Sequence of chain 39.E:
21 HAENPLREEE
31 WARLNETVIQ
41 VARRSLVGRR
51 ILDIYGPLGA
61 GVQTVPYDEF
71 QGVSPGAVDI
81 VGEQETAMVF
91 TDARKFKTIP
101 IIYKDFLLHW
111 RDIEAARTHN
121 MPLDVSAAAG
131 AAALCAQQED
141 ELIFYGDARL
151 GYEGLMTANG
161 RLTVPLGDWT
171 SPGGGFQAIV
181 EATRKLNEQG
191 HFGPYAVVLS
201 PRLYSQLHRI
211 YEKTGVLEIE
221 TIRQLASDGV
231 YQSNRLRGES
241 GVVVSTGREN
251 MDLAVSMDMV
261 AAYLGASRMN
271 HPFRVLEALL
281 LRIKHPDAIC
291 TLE

The small molecule below binds the protein below.
Small molecule (SMILES): CC(C)C[C@H](NC(=O)CN)C(=O)N[C@H](C(=O)N[C@H](C(=O)NCC(=O)N[C@@H](CO)C(=O)N[C@@H](CC(C)C)C(=O)N[C@@H](CCCN=C(N)N)C(=O)NCC=O)C(C)C)[C@@H](C)O

Binding-site contacts:
Ligand atom O contacts residue ARG43 of chain 39.E at 2.8 Å (salt-bridge).
Ligand atom O contacts residue ARG49 of chain 39.E at 3.1 Å (salt-bridge).
Ligand atom CZ contacts residue THR246 of chain 39.E at 3.3 Å.
Ligand atom OG1 contacts residue MET259 of chain 39.E at 2.6 Å (h-bond).
Ligand atom O contacts residue ARG43 of chain 39.E at 2.8 Å (salt-bridge).
Ligand atom CB contacts residue ARG49 of chain 39.E at 3.7 Å.
Ligand atom N contacts residue PRO57 of chain 39.E at 3.5 Å.
Ligand atom CB contacts residue ASP258 of chain 39.E at 3.5 Å.
Ligand atom CD contacts residue ARG50 of chain 39.E at 3.3 Å.
Ligand atom N contacts residue ARG49 of chain 39.E at 3.7 Å.
Ligand atom C contacts residue ARG49 of chain 39.E at 3.6 Å.
Ligand atom CD2 contacts residue ARG50 of chain 39.E at 3.6 Å.
Ligand atom C contacts residue ARG43 of chain 39.E at 3.7 Å.
Ligand atom O contacts residue ARG50 of chain 39.E at 3.4 Å.
Ligand atom CA contacts residue ASP258 of chain 39.E at 3.7 Å.
Ligand atom CA contacts residue ASP258 of chain 39.E at 3.6 Å.
Ligand atom CB contacts residue ARG49 of chain 39.E at 3.5 Å.
Ligand atom CD2 contacts residue ARG43 of chain 39.E at 3.6 Å.
Ligand atom NE contacts residue ARG50 of chain 39.E at 3.1 Å (salt-bridge).
Ligand atom NH2 contacts residue ASP228 of chain 39.E at 2.7 Å (salt-bridge).
Ligand atom CG2 contacts residue MET259 of chain 39.E at 3.7 Å (hydrophobic).
Ligand atom N contacts residue ARG49 of chain 39.E at 3.5 Å (salt-bridge).
Ligand atom NE contacts residue ILE51 of chain 39.E at 3.7 Å.
Ligand atom CD2 contacts residue ASP258 of chain 39.E at 3.4 Å.
Ligand atom NH1 contacts residue THR246 of chain 39.E at 3.2 Å (h-bond).
Ligand atom C contacts residue ASP258 of chain 39.E at 3.7 Å.
Ligand atom N contacts residue ASP258 of chain 39.E at 3.2 Å (salt-bridge).
Ligand atom N contacts residue ASP258 of chain 39.E at 3.2 Å (salt-bridge).
Ligand atom CB contacts residue MET259 of chain 39.E at 3.6 Å (hydrophobic).
Ligand atom CB contacts residue ASP258 of chain 39.E at 3.7 Å.
Ligand atom NH1 contacts residue ASP53 of chain 39.E at 3.0 Å (salt-bridge).
Ligand atom O contacts residue ILE39 of chain 39.E at 3.7 Å.
Ligand atom CA contacts residue ASP258 of chain 39.E at 3.7 Å.
Ligand atom NH2 contacts residue THR246 of chain 39.E at 3.0 Å (h-bond).
Ligand atom CG contacts residue PRO57 of chain 39.E at 3.7 Å (hydrophobic).
Ligand atom CG2 contacts residue ASP258 of chain 39.E at 3.5 Å.
Ligand atom CD contacts residue LEU52 of chain 39.E at 3.3 Å (hydrophobic).
Ligand atom N contacts residue ASP258 of chain 39.E at 2.8 Å (salt-bridge).
Ligand atom N contacts residue ARG49 of chain 39.E at 3.6 Å (salt-bridge).
Ligand atom OG1 contacts residue ASP258 of chain 39.E at 3.3 Å.